Sequence of chain 2.A:
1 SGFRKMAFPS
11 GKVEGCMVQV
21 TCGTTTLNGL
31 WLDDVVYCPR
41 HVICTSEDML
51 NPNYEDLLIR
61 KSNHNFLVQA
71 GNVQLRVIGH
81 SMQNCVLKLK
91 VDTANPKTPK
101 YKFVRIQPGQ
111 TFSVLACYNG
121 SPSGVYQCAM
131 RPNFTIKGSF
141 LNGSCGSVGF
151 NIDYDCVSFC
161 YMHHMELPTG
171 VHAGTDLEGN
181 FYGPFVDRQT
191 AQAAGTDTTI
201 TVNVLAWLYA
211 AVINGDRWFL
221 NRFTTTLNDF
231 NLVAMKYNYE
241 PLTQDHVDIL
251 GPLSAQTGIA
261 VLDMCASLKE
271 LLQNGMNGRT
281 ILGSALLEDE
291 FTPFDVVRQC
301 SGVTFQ

Binding-site contacts:
Ligand atom C12 contacts residue ASN274 of chain 2.A at 4.3 Å.
Ligand atom C2 contacts residue GLN273 of chain 2.A at 3.5 Å.
Ligand atom C11 contacts residue GLY275 of chain 2.A at 4.2 Å.
Ligand atom C4 contacts residue ASN274 of chain 2.A at 3.8 Å.
Ligand atom N1 contacts residue ASN274 of chain 2.A at 3.7 Å.
Ligand atom C2 contacts residue ASN274 of chain 2.A at 4.3 Å.
Ligand atom C4 contacts residue GLN273 of chain 2.A at 4.4 Å.
Ligand atom N1 contacts residue GLY275 of chain 2.A at 4.0 Å.
Ligand atom C3 contacts residue ASN274 of chain 2.A at 3.9 Å.
Ligand atom C3 contacts residue GLN273 of chain 2.A at 3.2 Å.
Ligand atom C5 contacts residue ASN274 of chain 2.A at 4.4 Å.
Ligand atom C10 contacts residue GLY278 of chain 1.A at 4.0 Å.
Ligand atom C12 contacts residue GLY275 of chain 2.A at 4.2 Å.

Sequence of chain 1.A:
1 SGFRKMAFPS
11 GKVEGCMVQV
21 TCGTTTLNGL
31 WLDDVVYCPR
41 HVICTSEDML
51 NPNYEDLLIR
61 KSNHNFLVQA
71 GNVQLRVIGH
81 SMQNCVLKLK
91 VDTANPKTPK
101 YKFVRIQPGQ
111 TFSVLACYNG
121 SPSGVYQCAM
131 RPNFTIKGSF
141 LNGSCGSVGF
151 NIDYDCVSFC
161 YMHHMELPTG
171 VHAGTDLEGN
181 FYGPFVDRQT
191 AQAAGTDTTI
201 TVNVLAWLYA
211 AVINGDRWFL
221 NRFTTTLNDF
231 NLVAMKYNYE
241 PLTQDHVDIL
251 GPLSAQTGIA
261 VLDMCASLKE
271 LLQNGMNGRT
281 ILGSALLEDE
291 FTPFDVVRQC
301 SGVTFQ

This protein binds this small molecule.
Small molecule (SMILES): Nc1c2c(nc3c1CCC3)CCCC2